Sequence of chain 1.B:
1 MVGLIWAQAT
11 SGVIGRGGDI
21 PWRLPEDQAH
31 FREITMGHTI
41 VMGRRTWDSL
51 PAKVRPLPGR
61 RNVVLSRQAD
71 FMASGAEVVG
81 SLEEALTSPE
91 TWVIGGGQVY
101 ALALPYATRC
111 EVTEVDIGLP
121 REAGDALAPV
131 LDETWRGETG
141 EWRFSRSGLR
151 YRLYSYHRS

Binding-site contacts:
Ligand atom N15 contacts residue TYR100 of chain 1.B at 3.3 Å (h-bond).
Ligand atom C16 contacts residue PHE31 of chain 1.B at 3.9 Å (hydrophobic).
Ligand atom C19 contacts residue GLN28 of chain 1.B at 3.4 Å.
Ligand atom N10 contacts residue PHE31 of chain 1.B at 3.9 Å.
Ligand atom N12 contacts residue ALA7 of chain 1.B at 3.7 Å.
Ligand atom N10 contacts residue ASP27 of chain 1.B at 3.0 Å (salt-bridge).
Ligand atom N13 contacts residue NDP1 of chain 1.I at 3.6 Å.
Ligand atom C07 contacts residue ILE94 of chain 1.B at 3.6 Å (hydrophobic).
Ligand atom C17 contacts residue LEU50 of chain 1.B at 3.8 Å (hydrophobic).
Ligand atom N15 contacts residue ILE94 of chain 1.B at 2.8 Å (h-bond).
Ligand atom O02 contacts residue LEU50 of chain 1.B at 3.5 Å.
Ligand atom C14 contacts residue ILE5 of chain 1.B at 3.7 Å (hydrophobic).
Ligand atom N15 contacts residue PHE31 of chain 1.B at 3.6 Å.
Ligand atom C01 contacts residue LEU50 of chain 1.B at 3.7 Å (hydrophobic).
Ligand atom N13 contacts residue PHE31 of chain 1.B at 3.5 Å.
Ligand atom C14 contacts residue ILE94 of chain 1.B at 4.0 Å (hydrophobic).
Ligand atom C04 contacts residue LEU50 of chain 1.B at 3.8 Å (hydrophobic).
Ligand atom C11 contacts residue ASP27 of chain 1.B at 3.3 Å.
Ligand atom N13 contacts residue TRP6 of chain 1.B at 3.5 Å.
Ligand atom N15 contacts residue ILE5 of chain 1.B at 2.9 Å (h-bond).
Ligand atom C11 contacts residue PHE31 of chain 1.B at 3.8 Å (hydrophobic).
Ligand atom N12 contacts residue TRP6 of chain 1.B at 3.7 Å.
Ligand atom C05 contacts residue ILE20 of chain 1.B at 3.9 Å (hydrophobic).
Ligand atom C07 contacts residue NDP1 of chain 1.I at 3.7 Å.
Ligand atom C19 contacts residue PHE31 of chain 1.B at 3.8 Å (hydrophobic).
Ligand atom C09 contacts residue PHE31 of chain 1.B at 3.9 Å (hydrophobic).
Ligand atom C01 contacts residue SER49 of chain 1.B at 3.8 Å.
Ligand atom C14 contacts residue PHE31 of chain 1.B at 3.4 Å (hydrophobic).
Ligand atom N13 contacts residue ILE5 of chain 1.B at 3.6 Å.
Ligand atom C08 contacts residue PHE31 of chain 1.B at 3.6 Å (hydrophobic).
Ligand atom N15 contacts residue NDP1 of chain 1.I at 3.7 Å.
Ligand atom C17 contacts residue GLN28 of chain 1.B at 3.9 Å.
Ligand atom N12 contacts residue ASP27 of chain 1.B at 2.8 Å (salt-bridge).
Ligand atom C11 contacts residue NDP1 of chain 1.I at 4.0 Å.
Ligand atom C03 contacts residue LEU50 of chain 1.B at 3.4 Å (hydrophobic).
Ligand atom O18 contacts residue GLN28 of chain 1.B at 3.8 Å.
Ligand atom C07 contacts residue PHE31 of chain 1.B at 3.9 Å (hydrophobic).
Ligand atom C04 contacts residue ILE20 of chain 1.B at 4.0 Å (hydrophobic).
Ligand atom C08 contacts residue NDP1 of chain 1.I at 3.9 Å.
Ligand atom C14 contacts residue NDP1 of chain 1.I at 3.7 Å.

This protein binds this small molecule.
Small molecule (SMILES): COc1ccc(Cc2cnc(N)nc2N)cc1OC